This small molecule binds to this protein.
Small molecule (SMILES): CC(=O)N[C@@H]1[C@@H](O)[C@H](O)[C@@H](CO)O[C@H]1O

Sequence of chain 1.B:
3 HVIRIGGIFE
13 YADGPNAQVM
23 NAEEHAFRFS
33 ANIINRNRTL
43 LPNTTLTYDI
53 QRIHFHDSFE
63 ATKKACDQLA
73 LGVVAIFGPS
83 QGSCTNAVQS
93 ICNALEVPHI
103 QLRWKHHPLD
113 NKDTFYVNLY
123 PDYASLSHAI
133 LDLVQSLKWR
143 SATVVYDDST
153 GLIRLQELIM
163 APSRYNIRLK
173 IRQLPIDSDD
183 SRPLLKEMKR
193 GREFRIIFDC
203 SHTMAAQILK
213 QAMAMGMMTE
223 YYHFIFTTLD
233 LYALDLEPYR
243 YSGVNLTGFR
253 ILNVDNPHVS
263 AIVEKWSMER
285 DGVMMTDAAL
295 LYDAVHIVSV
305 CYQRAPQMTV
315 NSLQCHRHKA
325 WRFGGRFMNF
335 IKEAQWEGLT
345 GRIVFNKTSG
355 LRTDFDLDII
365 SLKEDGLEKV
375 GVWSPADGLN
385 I

Binding-site contacts:
Ligand atom O7 contacts residue ARG197 of chain 1.B at 4.4 Å.
Ligand atom N2 contacts residue TYR224 of chain 1.B at 4.3 Å.
Ligand atom C3 contacts residue ASN247 of chain 1.B at 3.7 Å.
Ligand atom C8 contacts residue TYR223 of chain 1.B at 2.8 Å (hydrophobic).
Ligand atom N2 contacts residue GLU222 of chain 1.B at 3.6 Å.
Ligand atom N2 contacts residue HIS225 of chain 1.B at 4.4 Å.
Ligand atom C1 contacts residue ASN247 of chain 1.B at 1.4 Å.
Ligand atom C5 contacts residue ASN247 of chain 1.B at 3.6 Å.
Ligand atom C4 contacts residue ASN247 of chain 1.B at 4.1 Å.
Ligand atom C7 contacts residue GLU222 of chain 1.B at 4.3 Å.
Ligand atom O7 contacts residue HIS225 of chain 1.B at 4.0 Å.
Ligand atom C7 contacts residue ASN247 of chain 1.B at 3.6 Å.
Ligand atom O7 contacts residue ASN247 of chain 1.B at 4.0 Å.
Ligand atom N2 contacts residue ASN247 of chain 1.B at 2.7 Å (h-bond).
Ligand atom C8 contacts residue HIS225 of chain 1.B at 4.3 Å.
Ligand atom C2 contacts residue ASN247 of chain 1.B at 2.3 Å.
Ligand atom C8 contacts residue TYR224 of chain 1.B at 3.9 Å (hydrophobic).
Ligand atom C7 contacts residue HIS225 of chain 1.B at 4.1 Å.
Ligand atom C8 contacts residue GLU222 of chain 1.B at 3.8 Å.
Ligand atom O5 contacts residue ASN247 of chain 1.B at 2.4 Å (h-bond).
Ligand atom C7 contacts residue TYR223 of chain 1.B at 4.3 Å (hydrophobic).